This small molecule binds to this protein.
Small molecule (SMILES): CC(=O)N[C@H]1[C@H](O[C@H]2[C@H](O)[C@@H](NC(C)=O)CO[C@@H]2CO)O[C@H](CO)[C@@H](O)[C@@H]1O

Binding-site contacts:
Ligand atom N2 contacts residue ASN280 of chain 5.E at 2.9 Å (h-bond).
Ligand atom C8 contacts residue GLY296 of chain 5.E at 4.4 Å.
Ligand atom C5 contacts residue ASN280 of chain 5.E at 3.7 Å.
Ligand atom C3 contacts residue ASN280 of chain 5.E at 3.8 Å.
Ligand atom C8 contacts residue ARG324 of chain 5.E at 4.2 Å.
Ligand atom O7 contacts residue ASN280 of chain 5.E at 4.4 Å.
Ligand atom C1 contacts residue ASN280 of chain 5.E at 1.4 Å.
Ligand atom C2 contacts residue ASN280 of chain 5.E at 2.5 Å.
Ligand atom C4 contacts residue ASN280 of chain 5.E at 4.2 Å.
Ligand atom O5 contacts residue ASN280 of chain 5.E at 2.4 Å (h-bond).
Ligand atom C7 contacts residue ASN280 of chain 5.E at 3.9 Å.

Sequence of chain 5.E:
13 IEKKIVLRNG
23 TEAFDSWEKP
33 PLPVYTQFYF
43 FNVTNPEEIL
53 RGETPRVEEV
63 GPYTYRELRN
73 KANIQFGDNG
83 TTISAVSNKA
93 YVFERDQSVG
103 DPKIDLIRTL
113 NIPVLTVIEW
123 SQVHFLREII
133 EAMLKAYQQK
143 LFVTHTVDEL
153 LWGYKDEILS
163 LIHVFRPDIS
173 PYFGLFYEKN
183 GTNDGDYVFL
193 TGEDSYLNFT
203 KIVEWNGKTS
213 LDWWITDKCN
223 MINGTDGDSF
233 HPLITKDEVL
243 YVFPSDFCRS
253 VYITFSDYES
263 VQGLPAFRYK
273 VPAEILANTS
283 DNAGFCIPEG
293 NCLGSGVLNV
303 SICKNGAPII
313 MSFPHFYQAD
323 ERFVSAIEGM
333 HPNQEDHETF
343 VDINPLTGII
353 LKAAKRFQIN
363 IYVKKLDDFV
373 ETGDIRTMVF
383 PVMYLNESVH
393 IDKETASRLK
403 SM